Sequence of chain 1.L:
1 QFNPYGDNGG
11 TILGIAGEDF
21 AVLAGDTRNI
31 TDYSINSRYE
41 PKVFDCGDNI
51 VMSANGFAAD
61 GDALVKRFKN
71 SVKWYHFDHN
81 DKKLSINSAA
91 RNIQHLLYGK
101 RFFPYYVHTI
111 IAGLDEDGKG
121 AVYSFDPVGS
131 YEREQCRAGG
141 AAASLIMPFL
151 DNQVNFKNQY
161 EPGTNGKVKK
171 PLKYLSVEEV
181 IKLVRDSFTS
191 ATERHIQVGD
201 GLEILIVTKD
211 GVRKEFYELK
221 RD

Sequence of chain 1.K:
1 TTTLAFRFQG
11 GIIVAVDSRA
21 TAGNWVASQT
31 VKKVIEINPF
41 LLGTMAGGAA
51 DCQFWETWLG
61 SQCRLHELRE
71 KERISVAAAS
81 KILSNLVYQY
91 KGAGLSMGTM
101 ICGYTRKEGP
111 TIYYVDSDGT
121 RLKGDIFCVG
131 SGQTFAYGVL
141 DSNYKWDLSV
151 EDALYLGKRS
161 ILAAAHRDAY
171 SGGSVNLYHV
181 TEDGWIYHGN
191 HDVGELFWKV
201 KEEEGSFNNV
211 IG

This small molecule binds to this protein.
Small molecule (SMILES): CC(C)C[C@H](NC(=O)[C@H](C)NC(=O)[C@@H]1CCCN1C(=O)[C@H](C)NC(=O)CN=[N+]=N)[C@@H](O)[C@H](C)CO

Binding-site contacts:
Ligand atom C26 contacts residue ALA49 of chain 1.K at 3.8 Å (hydrophobic).
Ligand atom O contacts residue GLY47 of chain 1.K at 3.1 Å (h-bond).
Ligand atom O contacts residue ALA20 of chain 1.K at 3.3 Å.
Ligand atom C23 contacts residue ARG19 of chain 1.K at 3.4 Å.
Ligand atom O7 contacts residue THR1 of chain 1.K at 3.6 Å (h-bond).
Ligand atom N contacts residue THR21 of chain 1.K at 2.9 Å (h-bond).
Ligand atom CA contacts residue THR21 of chain 1.K at 3.4 Å.
Ligand atom C contacts residue THR21 of chain 1.K at 3.6 Å.
Ligand atom C27 contacts residue ALA20 of chain 1.K at 3.7 Å (hydrophobic).
Ligand atom C25 contacts residue THR1 of chain 1.K at 2.7 Å.
Ligand atom N contacts residue GLY47 of chain 1.K at 2.8 Å (h-bond).
Ligand atom CB contacts residue THR21 of chain 1.K at 3.8 Å.
Ligand atom CD contacts residue ASP126 of chain 1.L at 3.4 Å.
Ligand atom N1 contacts residue TYR106 of chain 1.L at 3.8 Å.
Ligand atom N1 contacts residue PRO127 of chain 1.L at 3.5 Å.
Ligand atom CA contacts residue GLY47 of chain 1.K at 3.8 Å.
Ligand atom CA contacts residue THR1 of chain 1.K at 2.4 Å.
Ligand atom C24 contacts residue MES1 of chain 1.NA at 3.4 Å.
Ligand atom C25 contacts residue LYS33 of chain 1.K at 3.8 Å.
Ligand atom N contacts residue THR1 of chain 1.K at 3.7 Å.
Ligand atom O contacts residue ALA49 of chain 1.K at 3.2 Å (h-bond).
Ligand atom C22 contacts residue THR1 of chain 1.K at 1.5 Å.
Ligand atom C contacts residue GLY47 of chain 1.K at 3.4 Å.
Ligand atom C contacts residue THR1 of chain 1.K at 1.4 Å.
Ligand atom CA contacts residue GLY47 of chain 1.K at 3.2 Å.
Ligand atom C28 contacts residue ALA49 of chain 1.K at 3.7 Å (hydrophobic).
Ligand atom C26 contacts residue GLY47 of chain 1.K at 3.6 Å.
Ligand atom O contacts residue THR1 of chain 1.K at 2.1 Å (h-bond).
Ligand atom C contacts residue LYS33 of chain 1.K at 3.8 Å.
Ligand atom O contacts residue MES1 of chain 1.NA at 3.2 Å (h-bond).
Ligand atom C24 contacts residue SER131 of chain 1.K at 3.8 Å.
Ligand atom CB contacts residue GLY47 of chain 1.K at 3.6 Å.
Ligand atom C22 contacts residue TYR170 of chain 1.K at 3.6 Å (hydrophobic).
Ligand atom C25 contacts residue GLY47 of chain 1.K at 3.7 Å.
Ligand atom O contacts residue THR21 of chain 1.K at 3.1 Å (h-bond).
Ligand atom O7 contacts residue MES1 of chain 1.NA at 3.5 Å (h-bond).
Ligand atom C23 contacts residue THR1 of chain 1.K at 2.5 Å.
Ligand atom C24 contacts residue THR1 of chain 1.K at 2.4 Å.
Ligand atom CA contacts residue ARG19 of chain 1.K at 3.8 Å.
Ligand atom C23 contacts residue TYR170 of chain 1.K at 3.1 Å (hydrophobic).